This small molecule binds to this protein.
Small molecule (SMILES): CC(C)=CC[C@@H](O)C1=CC(=O)c2c(O)ccc(O)c2C1=O

Sequence of chain 1.B:
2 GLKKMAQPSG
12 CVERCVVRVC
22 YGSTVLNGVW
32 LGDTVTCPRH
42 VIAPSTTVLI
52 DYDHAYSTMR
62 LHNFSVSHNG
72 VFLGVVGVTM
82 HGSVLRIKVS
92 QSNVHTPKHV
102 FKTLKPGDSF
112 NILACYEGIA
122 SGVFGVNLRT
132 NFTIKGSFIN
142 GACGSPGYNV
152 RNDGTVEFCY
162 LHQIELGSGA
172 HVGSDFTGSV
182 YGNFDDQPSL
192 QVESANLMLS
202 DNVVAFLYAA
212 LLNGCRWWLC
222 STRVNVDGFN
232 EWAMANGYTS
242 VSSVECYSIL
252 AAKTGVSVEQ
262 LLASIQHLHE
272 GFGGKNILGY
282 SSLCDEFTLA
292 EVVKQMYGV

Binding-site contacts:
Ligand atom C06 contacts residue PRO189 of chain 1.B at 3.9 Å (hydrophobic).
Ligand atom O04 contacts residue HIS41 of chain 1.B at 3.3 Å.
Ligand atom C14 contacts residue PRO189 of chain 1.B at 3.6 Å (hydrophobic).
Ligand atom C18 contacts residue GLN164 of chain 1.B at 3.3 Å.
Ligand atom C08 contacts residue PRO189 of chain 1.B at 3.7 Å (hydrophobic).
Ligand atom C16 contacts residue GLN164 of chain 1.B at 3.5 Å.
Ligand atom C18 contacts residue HIS41 of chain 1.B at 3.5 Å.
Ligand atom O02 contacts residue PRO189 of chain 1.B at 2.9 Å.
Ligand atom C19 contacts residue CYS144 of chain 1.B at 3.1 Å (hydrophobic).
Ligand atom O05 contacts residue CYS144 of chain 1.B at 2.4 Å (h-bond).
Ligand atom O05 contacts residue LEU27 of chain 1.B at 3.9 Å.
Ligand atom C15 contacts residue ILE165 of chain 1.B at 3.9 Å (hydrophobic).
Ligand atom C15 contacts residue HIS41 of chain 1.B at 3.6 Å.
Ligand atom C10 contacts residue HIS41 of chain 1.B at 3.5 Å.
Ligand atom O03 contacts residue ASP187 of chain 1.B at 3.0 Å (salt-bridge).
Ligand atom O02 contacts residue ILE165 of chain 1.B at 3.8 Å.
Ligand atom C07 contacts residue HIS41 of chain 1.B at 3.4 Å.
Ligand atom C10 contacts residue ILE165 of chain 1.B at 3.9 Å (hydrophobic).
Ligand atom O02 contacts residue GLN188 of chain 1.B at 3.7 Å.
Ligand atom C16 contacts residue CYS144 of chain 1.B at 3.1 Å (hydrophobic).
Ligand atom C16 contacts residue HIS41 of chain 1.B at 3.3 Å.
Ligand atom C09 contacts residue ILE165 of chain 1.B at 3.9 Å (hydrophobic).
Ligand atom C20 contacts residue PRO45 of chain 1.B at 4.0 Å (hydrophobic).
Ligand atom O03 contacts residue ILE165 of chain 1.B at 3.8 Å.
Ligand atom O03 contacts residue GLN188 of chain 1.B at 3.0 Å.
Ligand atom C21 contacts residue THR47 of chain 1.B at 3.0 Å.
Ligand atom C08 contacts residue HIS41 of chain 1.B at 3.6 Å.
Ligand atom C11 contacts residue HIS41 of chain 1.B at 3.2 Å.
Ligand atom O01 contacts residue PRO189 of chain 1.B at 3.0 Å.
Ligand atom C13 contacts residue HIS41 of chain 1.B at 3.1 Å.
Ligand atom C19 contacts residue GLN164 of chain 1.B at 3.0 Å.
Ligand atom C20 contacts residue THR47 of chain 1.B at 3.7 Å.
Ligand atom C15 contacts residue ASP187 of chain 1.B at 3.9 Å.
Ligand atom O05 contacts residue HIS41 of chain 1.B at 3.4 Å (h-bond).
Ligand atom C18 contacts residue ASP187 of chain 1.B at 4.0 Å.
Ligand atom C09 contacts residue HIS41 of chain 1.B at 3.2 Å.
Ligand atom C12 contacts residue HIS41 of chain 1.B at 3.3 Å.
Ligand atom C15 contacts residue GLN164 of chain 1.B at 3.9 Å.
Ligand atom C17 contacts residue THR47 of chain 1.B at 3.3 Å.
Ligand atom C19 contacts residue HIS41 of chain 1.B at 3.3 Å.